Binding-site contacts:
Ligand atom C6 contacts residue PRO292 of chain 1.A at 3.7 Å (hydrophobic).
Ligand atom C2 contacts residue HIS59 of chain 1.A at 3.7 Å.
Ligand atom O6 contacts residue THR206 of chain 1.A at 3.7 Å.
Ligand atom O3 contacts residue THR137 of chain 1.A at 3.5 Å.
Ligand atom C6 contacts residue TRP239 of chain 1.A at 3.7 Å (hydrophobic).
Ligand atom C6 contacts residue GLU138 of chain 1.A at 3.6 Å.
Ligand atom O3 contacts residue TYR20 of chain 1.A at 3.5 Å (h-bond).
Ligand atom O2 contacts residue GLU290 of chain 1.A at 2.7 Å (salt-bridge).
Ligand atom C6 contacts residue HIS291 of chain 1.A at 3.6 Å.
Ligand atom C4 contacts residue THR103 of chain 1.A at 3.2 Å.
Ligand atom O1 contacts residue GLU138 of chain 1.A at 2.7 Å (salt-bridge).
Ligand atom O6 contacts residue TYR242 of chain 1.A at 3.7 Å.
Ligand atom O3 contacts residue HIS59 of chain 1.A at 2.8 Å (h-bond).
Ligand atom C4 contacts residue GLU138 of chain 1.A at 3.8 Å.
Ligand atom C5 contacts residue GLU138 of chain 1.A at 3.5 Å.
Ligand atom C6 contacts residue GLU290 of chain 1.A at 3.5 Å.
Ligand atom O4 contacts residue THR103 of chain 1.A at 2.6 Å (h-bond).
Ligand atom O5 contacts residue TRP239 of chain 1.A at 3.0 Å (h-bond).
Ligand atom O6 contacts residue GLU290 of chain 1.A at 2.7 Å (salt-bridge).
Ligand atom O4 contacts residue HIS291 of chain 1.A at 3.7 Å.
Ligand atom O3 contacts residue LYS507 of chain 1.A at 3.0 Å (salt-bridge).
Ligand atom C3 contacts residue ASP61 of chain 1.A at 3.5 Å.
Ligand atom O1 contacts residue THR206 of chain 1.A at 3.4 Å.
Ligand atom O6 contacts residue HIS291 of chain 1.A at 3.6 Å.
Ligand atom O2 contacts residue TYR20 of chain 1.A at 2.7 Å (h-bond).
Ligand atom C3 contacts residue HIS59 of chain 1.A at 3.6 Å.
Ligand atom C6 contacts residue GLU243 of chain 1.A at 3.5 Å.
Ligand atom O6 contacts residue GLU243 of chain 1.A at 2.6 Å (salt-bridge).
Ligand atom C1 contacts residue TRP239 of chain 1.A at 3.3 Å (hydrophobic).
Ligand atom O1 contacts residue LYS204 of chain 1.A at 3.6 Å.
Ligand atom O4 contacts residue HIS59 of chain 1.A at 3.2 Å (h-bond).
Ligand atom C6 contacts residue TYR242 of chain 1.A at 3.6 Å (hydrophobic).
Ligand atom O6 contacts residue PRO292 of chain 1.A at 3.6 Å.
Ligand atom C4 contacts residue TRP239 of chain 1.A at 3.6 Å (hydrophobic).
Ligand atom O2 contacts residue GLU290 of chain 1.A at 3.7 Å.
Ligand atom C1 contacts residue GLU138 of chain 1.A at 3.4 Å.
Ligand atom O6 contacts residue TRP239 of chain 1.A at 3.0 Å (h-bond).
Ligand atom O4 contacts residue LYS507 of chain 1.A at 3.4 Å (salt-bridge).
Ligand atom O3 contacts residue ASP61 of chain 1.A at 2.6 Å (salt-bridge).
Ligand atom C2 contacts residue TYR20 of chain 1.A at 3.7 Å (hydrophobic).

The protein below binds the small molecule below.
Small molecule (SMILES): CC(=O)N[C@H]1[C@@H](O[C@H]2[C@@H](O)[C@@H](CO)O[C@H](O)[C@@H]2O[C@@H]2O[C@@H](C)[C@@H](O)[C@@H](O)[C@@H]2O)O[C@H](CO)[C@H](O)[C@@H]1O

Sequence of chain 1.A:
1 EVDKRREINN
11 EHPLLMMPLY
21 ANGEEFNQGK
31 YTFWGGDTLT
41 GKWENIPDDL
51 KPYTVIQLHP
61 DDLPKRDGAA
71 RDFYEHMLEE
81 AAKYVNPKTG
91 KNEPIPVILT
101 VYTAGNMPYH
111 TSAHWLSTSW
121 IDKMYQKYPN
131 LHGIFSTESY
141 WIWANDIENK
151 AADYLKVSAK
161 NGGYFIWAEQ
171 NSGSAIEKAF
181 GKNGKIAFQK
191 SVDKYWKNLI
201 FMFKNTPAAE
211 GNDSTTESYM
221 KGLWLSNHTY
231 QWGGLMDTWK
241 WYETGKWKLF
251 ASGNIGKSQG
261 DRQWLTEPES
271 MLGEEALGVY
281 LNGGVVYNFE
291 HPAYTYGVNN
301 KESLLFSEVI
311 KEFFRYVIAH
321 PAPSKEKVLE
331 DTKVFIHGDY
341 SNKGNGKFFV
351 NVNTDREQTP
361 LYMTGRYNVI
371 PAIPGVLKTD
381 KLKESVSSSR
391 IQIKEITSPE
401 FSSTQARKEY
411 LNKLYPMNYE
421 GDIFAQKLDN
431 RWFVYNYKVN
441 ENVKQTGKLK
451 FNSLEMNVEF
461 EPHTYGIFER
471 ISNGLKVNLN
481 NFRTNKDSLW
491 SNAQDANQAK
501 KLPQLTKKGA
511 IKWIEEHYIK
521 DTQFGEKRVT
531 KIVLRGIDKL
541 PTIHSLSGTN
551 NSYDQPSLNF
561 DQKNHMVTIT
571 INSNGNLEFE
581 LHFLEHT